The small molecule below binds the protein below.
Small molecule (SMILES): Nc1ncnc2c1ncn2[C@@H]1O[C@H](COP(=O)=O)[C@@H](O[P](=O)(O)OC[C@H]2O[C@@H](n3ccc(=O)[nH]c3=O)[C@H](O)[C@@H]2O)[C@H]1O

Sequence of chain 34.F:
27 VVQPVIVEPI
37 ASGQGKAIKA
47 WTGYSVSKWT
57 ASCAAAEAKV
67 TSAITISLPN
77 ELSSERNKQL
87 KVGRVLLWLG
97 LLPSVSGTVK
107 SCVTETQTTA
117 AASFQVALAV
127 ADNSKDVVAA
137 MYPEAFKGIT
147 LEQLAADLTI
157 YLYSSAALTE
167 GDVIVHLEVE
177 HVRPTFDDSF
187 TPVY

Sequence of chain 5.E:
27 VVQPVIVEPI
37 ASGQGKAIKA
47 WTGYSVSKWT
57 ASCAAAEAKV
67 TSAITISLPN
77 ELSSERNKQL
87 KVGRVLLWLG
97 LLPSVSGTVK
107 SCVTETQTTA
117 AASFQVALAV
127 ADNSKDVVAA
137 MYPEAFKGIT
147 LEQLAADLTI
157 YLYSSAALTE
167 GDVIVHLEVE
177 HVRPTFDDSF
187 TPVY

Binding-site contacts:
Ligand atom C8 contacts residue LYS143 of chain 5.E at 2.8 Å.
Ligand atom C8 contacts residue TRP47 of chain 5.E at 4.0 Å (hydrophobic).
Ligand atom C1' contacts residue TRP47 of chain 5.E at 4.3 Å (hydrophobic).
Ligand atom C5 contacts residue TRP47 of chain 5.E at 4.0 Å (hydrophobic).
Ligand atom OP1 contacts residue LYS45 of chain 34.F at 4.3 Å.
Ligand atom C2 contacts residue TRP47 of chain 5.E at 3.8 Å (hydrophobic).
Ligand atom C4 contacts residue TRP47 of chain 5.E at 3.9 Å (hydrophobic).
Ligand atom C2' contacts residue LYS143 of chain 5.E at 4.5 Å.
Ligand atom O4' contacts residue TRP47 of chain 5.E at 4.0 Å.
Ligand atom N6 contacts residue TRP47 of chain 5.E at 4.2 Å.
Ligand atom N9 contacts residue TRP47 of chain 5.E at 4.0 Å.
Ligand atom C1' contacts residue GLU140 of chain 5.E at 3.2 Å.
Ligand atom N7 contacts residue TRP47 of chain 5.E at 4.0 Å.
Ligand atom N9 contacts residue LYS143 of chain 5.E at 3.8 Å.
Ligand atom N9 contacts residue GLU140 of chain 5.E at 4.1 Å.
Ligand atom O4' contacts residue GLU140 of chain 5.E at 4.1 Å.
Ligand atom C1' contacts residue LYS143 of chain 5.E at 4.0 Å.
Ligand atom N3 contacts residue TRP47 of chain 5.E at 3.9 Å.
Ligand atom O2' contacts residue GLU140 of chain 5.E at 3.0 Å (salt-bridge).
Ligand atom C2' contacts residue GLU140 of chain 5.E at 3.5 Å.
Ligand atom N7 contacts residue LYS143 of chain 5.E at 3.7 Å.
Ligand atom O4' contacts residue LYS143 of chain 5.E at 4.2 Å.
Ligand atom C6 contacts residue TRP47 of chain 5.E at 3.9 Å (hydrophobic).
Ligand atom C8 contacts residue GLU140 of chain 5.E at 4.1 Å.
Ligand atom N1 contacts residue TRP47 of chain 5.E at 3.8 Å.